Sequence of chain 1.E:
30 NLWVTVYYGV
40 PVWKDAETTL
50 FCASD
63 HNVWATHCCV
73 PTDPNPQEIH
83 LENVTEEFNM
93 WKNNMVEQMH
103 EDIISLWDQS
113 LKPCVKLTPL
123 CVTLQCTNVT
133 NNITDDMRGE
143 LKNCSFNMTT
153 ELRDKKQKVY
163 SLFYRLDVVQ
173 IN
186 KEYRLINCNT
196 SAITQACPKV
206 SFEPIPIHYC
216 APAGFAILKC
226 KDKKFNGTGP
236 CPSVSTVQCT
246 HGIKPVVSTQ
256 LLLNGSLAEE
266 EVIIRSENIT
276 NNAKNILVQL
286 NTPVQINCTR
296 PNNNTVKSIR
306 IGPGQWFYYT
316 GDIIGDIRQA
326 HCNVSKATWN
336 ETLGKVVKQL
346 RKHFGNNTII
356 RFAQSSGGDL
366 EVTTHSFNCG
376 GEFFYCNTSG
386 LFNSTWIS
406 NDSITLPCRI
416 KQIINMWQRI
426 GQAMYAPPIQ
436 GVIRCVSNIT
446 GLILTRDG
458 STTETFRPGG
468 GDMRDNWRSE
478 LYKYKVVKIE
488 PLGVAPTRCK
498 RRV

The protein below binds the small molecule below.
Small molecule (SMILES): CC(=O)N[C@@H]1[C@@H](O)[C@H](O)[C@@H](CO)O[C@H]1O

Sequence of chain 1.F:
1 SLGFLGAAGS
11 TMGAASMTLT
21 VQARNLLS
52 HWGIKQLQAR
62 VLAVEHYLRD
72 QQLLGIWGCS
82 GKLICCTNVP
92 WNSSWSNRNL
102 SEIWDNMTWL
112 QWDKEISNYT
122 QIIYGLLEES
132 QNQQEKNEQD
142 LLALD

Binding-site contacts:
Ligand atom C1 contacts residue ASN85 of chain 1.E at 1.5 Å.
Ligand atom O5 contacts residue ASN85 of chain 1.E at 2.5 Å (h-bond).
Ligand atom C2 contacts residue ASN85 of chain 1.E at 2.5 Å.
Ligand atom C7 contacts residue ASN85 of chain 1.E at 3.6 Å.
Ligand atom C3 contacts residue GLU84 of chain 1.E at 4.5 Å.
Ligand atom C8 contacts residue GLU84 of chain 1.E at 3.8 Å.
Ligand atom O7 contacts residue ASN85 of chain 1.E at 3.9 Å.
Ligand atom C5 contacts residue ASN85 of chain 1.E at 3.8 Å.
Ligand atom C8 contacts residue GLY6 of chain 1.F at 4.5 Å.
Ligand atom C4 contacts residue ASN85 of chain 1.E at 4.4 Å.
Ligand atom C1 contacts residue GLU84 of chain 1.E at 4.4 Å.
Ligand atom C8 contacts residue SER10 of chain 1.F at 3.5 Å.
Ligand atom C7 contacts residue GLU84 of chain 1.E at 4.4 Å.
Ligand atom O7 contacts residue SER10 of chain 1.F at 2.9 Å (h-bond).
Ligand atom N2 contacts residue GLU84 of chain 1.E at 3.8 Å.
Ligand atom C7 contacts residue SER10 of chain 1.F at 3.7 Å.
Ligand atom N2 contacts residue ASN85 of chain 1.E at 2.9 Å (h-bond).
Ligand atom C3 contacts residue ASN85 of chain 1.E at 3.9 Å.